Binding-site contacts:
Ligand atom O2 contacts residue GLN102 of chain 1.A at 3.9 Å.
Ligand atom O1 contacts residue SER259 of chain 1.A at 2.7 Å (h-bond).
Ligand atom C3 contacts residue ILE258 of chain 1.A at 3.9 Å (hydrophobic).
Ligand atom C8 contacts residue GLN155 of chain 1.A at 4.2 Å.
Ligand atom N2 contacts residue PRO99 of chain 1.A at 3.6 Å.
Ligand atom C14 contacts residue ILE98 of chain 1.A at 4.2 Å (hydrophobic).
Ligand atom S1 contacts residue ASN262 of chain 1.A at 3.9 Å.
Ligand atom C2 contacts residue SER259 of chain 1.A at 3.7 Å.
Ligand atom C1 contacts residue PHE195 of chain 1.A at 3.7 Å (hydrophobic).
Ligand atom C5 contacts residue ASN262 of chain 1.A at 4.2 Å.
Ligand atom C6 contacts residue PHE195 of chain 1.A at 3.6 Å (hydrophobic).
Ligand atom C20 contacts residue SER79 of chain 1.A at 3.7 Å.
Ligand atom O1 contacts residue PHE195 of chain 1.A at 4.2 Å.
Ligand atom C13 contacts residue PRO99 of chain 1.A at 3.8 Å (hydrophobic).
Ligand atom C1 contacts residue THR199 of chain 1.A at 3.5 Å.
Ligand atom C20 contacts residue ILE98 of chain 1.A at 3.3 Å (hydrophobic).
Ligand atom C20 contacts residue ALA78 of chain 1.A at 4.2 Å (hydrophobic).
Ligand atom C10 contacts residue PRO99 of chain 1.A at 4.0 Å (hydrophobic).
Ligand atom C14 contacts residue GLN102 of chain 1.A at 3.9 Å.
Ligand atom C10 contacts residue GLN155 of chain 1.A at 3.3 Å.
Ligand atom C6 contacts residue ASN262 of chain 1.A at 3.9 Å.
Ligand atom C2 contacts residue PHE195 of chain 1.A at 3.9 Å (hydrophobic).
Ligand atom C20 contacts residue TYR292 of chain 1.A at 3.8 Å (hydrophobic).
Ligand atom C16 contacts residue ILE98 of chain 1.A at 4.3 Å (hydrophobic).
Ligand atom C4 contacts residue ILE258 of chain 1.A at 4.1 Å (hydrophobic).
Ligand atom O3 contacts residue ASN262 of chain 1.A at 2.7 Å (h-bond).
Ligand atom C16 contacts residue TRP88 of chain 1.A at 4.2 Å (hydrophobic).
Ligand atom C12 contacts residue PRO99 of chain 1.A at 4.0 Å (hydrophobic).
Ligand atom C18 contacts residue PRO99 of chain 1.A at 4.0 Å (hydrophobic).
Ligand atom C1 contacts residue SER259 of chain 1.A at 2.7 Å.
Ligand atom C14 contacts residue PRO99 of chain 1.A at 4.1 Å (hydrophobic).
Ligand atom C20 contacts residue CYS75 of chain 1.A at 3.3 Å (hydrophobic).
Ligand atom C8 contacts residue GLU180 of chain 1.A at 4.1 Å.
Ligand atom N2 contacts residue GLN102 of chain 1.A at 3.8 Å.
Ligand atom C9 contacts residue GLU180 of chain 1.A at 3.4 Å.
Ligand atom C7 contacts residue PHE195 of chain 1.A at 3.2 Å (hydrophobic).
Ligand atom C9 contacts residue GLN155 of chain 1.A at 3.0 Å.
Ligand atom C8 contacts residue ASN262 of chain 1.A at 4.0 Å.
Ligand atom C15 contacts residue ILE98 of chain 1.A at 3.7 Å (hydrophobic).
Ligand atom C11 contacts residue PRO99 of chain 1.A at 4.1 Å (hydrophobic).

A small-molecule ligand and the protein it binds are described below.
Small molecule (SMILES): COc1ccc(S(=O)(=O)N2CCC[C@H]2C(=O)Nc2cc(C)cc(C)c2)cc1

Sequence of chain 1.A:
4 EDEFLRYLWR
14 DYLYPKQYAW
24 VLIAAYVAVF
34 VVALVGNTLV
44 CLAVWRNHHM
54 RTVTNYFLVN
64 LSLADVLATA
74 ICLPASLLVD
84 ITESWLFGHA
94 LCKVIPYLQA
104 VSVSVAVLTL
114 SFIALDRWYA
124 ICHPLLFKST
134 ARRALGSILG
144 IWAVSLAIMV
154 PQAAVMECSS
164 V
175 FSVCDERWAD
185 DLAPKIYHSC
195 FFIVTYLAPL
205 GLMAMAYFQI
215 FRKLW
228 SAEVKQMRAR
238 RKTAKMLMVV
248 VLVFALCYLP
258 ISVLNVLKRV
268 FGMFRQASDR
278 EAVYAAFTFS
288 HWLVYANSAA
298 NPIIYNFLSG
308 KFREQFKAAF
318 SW